Sequence of chain 1.A:
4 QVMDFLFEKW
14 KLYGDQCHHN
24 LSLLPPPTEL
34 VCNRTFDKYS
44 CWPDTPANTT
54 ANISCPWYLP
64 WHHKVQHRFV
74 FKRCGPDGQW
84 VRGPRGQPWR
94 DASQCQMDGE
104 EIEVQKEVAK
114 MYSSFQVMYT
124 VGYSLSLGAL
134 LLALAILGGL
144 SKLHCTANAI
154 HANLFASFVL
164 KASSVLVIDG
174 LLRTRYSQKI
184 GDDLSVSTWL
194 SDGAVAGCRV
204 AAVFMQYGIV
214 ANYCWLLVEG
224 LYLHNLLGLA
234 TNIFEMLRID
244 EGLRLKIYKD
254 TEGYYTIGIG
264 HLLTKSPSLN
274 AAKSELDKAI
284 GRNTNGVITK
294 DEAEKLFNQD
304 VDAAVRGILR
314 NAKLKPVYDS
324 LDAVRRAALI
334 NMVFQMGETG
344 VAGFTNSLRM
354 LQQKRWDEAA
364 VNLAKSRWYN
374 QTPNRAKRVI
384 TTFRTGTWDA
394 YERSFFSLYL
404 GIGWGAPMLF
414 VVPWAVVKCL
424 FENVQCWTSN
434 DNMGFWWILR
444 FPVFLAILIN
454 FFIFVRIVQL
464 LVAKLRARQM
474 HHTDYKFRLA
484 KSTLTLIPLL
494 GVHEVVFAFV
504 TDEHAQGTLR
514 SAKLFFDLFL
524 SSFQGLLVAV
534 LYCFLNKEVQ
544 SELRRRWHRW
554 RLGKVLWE

A protein and the small-molecule ligand that binds it are described below.
Small molecule (SMILES): CC(=O)N[C@H]1[C@H](O[C@H]2[C@H](O)[C@@H](NC(C)=O)CO[C@@H]2CO)O[C@H](CO)[C@@H](O)[C@@H]1O

Binding-site contacts:
Ligand atom C2 contacts residue ASN55 of chain 1.A at 2.5 Å.
Ligand atom C5 contacts residue ASN55 of chain 1.A at 3.6 Å.
Ligand atom C7 contacts residue ASN55 of chain 1.A at 3.5 Å.
Ligand atom C3 contacts residue ASN55 of chain 1.A at 3.8 Å.
Ligand atom O5 contacts residue ASN55 of chain 1.A at 2.4 Å (h-bond).
Ligand atom C1 contacts residue ASN55 of chain 1.A at 1.4 Å.
Ligand atom C7 contacts residue PHE72 of chain 1.A at 3.8 Å (hydrophobic).
Ligand atom O7 contacts residue PHE72 of chain 1.A at 3.3 Å.
Ligand atom C4 contacts residue ASN55 of chain 1.A at 4.3 Å.
Ligand atom C8 contacts residue PHE72 of chain 1.A at 3.7 Å (hydrophobic).
Ligand atom O7 contacts residue ASN55 of chain 1.A at 3.3 Å (h-bond).
Ligand atom N2 contacts residue ASN55 of chain 1.A at 2.9 Å (h-bond).